Sequence of chain 1.A:
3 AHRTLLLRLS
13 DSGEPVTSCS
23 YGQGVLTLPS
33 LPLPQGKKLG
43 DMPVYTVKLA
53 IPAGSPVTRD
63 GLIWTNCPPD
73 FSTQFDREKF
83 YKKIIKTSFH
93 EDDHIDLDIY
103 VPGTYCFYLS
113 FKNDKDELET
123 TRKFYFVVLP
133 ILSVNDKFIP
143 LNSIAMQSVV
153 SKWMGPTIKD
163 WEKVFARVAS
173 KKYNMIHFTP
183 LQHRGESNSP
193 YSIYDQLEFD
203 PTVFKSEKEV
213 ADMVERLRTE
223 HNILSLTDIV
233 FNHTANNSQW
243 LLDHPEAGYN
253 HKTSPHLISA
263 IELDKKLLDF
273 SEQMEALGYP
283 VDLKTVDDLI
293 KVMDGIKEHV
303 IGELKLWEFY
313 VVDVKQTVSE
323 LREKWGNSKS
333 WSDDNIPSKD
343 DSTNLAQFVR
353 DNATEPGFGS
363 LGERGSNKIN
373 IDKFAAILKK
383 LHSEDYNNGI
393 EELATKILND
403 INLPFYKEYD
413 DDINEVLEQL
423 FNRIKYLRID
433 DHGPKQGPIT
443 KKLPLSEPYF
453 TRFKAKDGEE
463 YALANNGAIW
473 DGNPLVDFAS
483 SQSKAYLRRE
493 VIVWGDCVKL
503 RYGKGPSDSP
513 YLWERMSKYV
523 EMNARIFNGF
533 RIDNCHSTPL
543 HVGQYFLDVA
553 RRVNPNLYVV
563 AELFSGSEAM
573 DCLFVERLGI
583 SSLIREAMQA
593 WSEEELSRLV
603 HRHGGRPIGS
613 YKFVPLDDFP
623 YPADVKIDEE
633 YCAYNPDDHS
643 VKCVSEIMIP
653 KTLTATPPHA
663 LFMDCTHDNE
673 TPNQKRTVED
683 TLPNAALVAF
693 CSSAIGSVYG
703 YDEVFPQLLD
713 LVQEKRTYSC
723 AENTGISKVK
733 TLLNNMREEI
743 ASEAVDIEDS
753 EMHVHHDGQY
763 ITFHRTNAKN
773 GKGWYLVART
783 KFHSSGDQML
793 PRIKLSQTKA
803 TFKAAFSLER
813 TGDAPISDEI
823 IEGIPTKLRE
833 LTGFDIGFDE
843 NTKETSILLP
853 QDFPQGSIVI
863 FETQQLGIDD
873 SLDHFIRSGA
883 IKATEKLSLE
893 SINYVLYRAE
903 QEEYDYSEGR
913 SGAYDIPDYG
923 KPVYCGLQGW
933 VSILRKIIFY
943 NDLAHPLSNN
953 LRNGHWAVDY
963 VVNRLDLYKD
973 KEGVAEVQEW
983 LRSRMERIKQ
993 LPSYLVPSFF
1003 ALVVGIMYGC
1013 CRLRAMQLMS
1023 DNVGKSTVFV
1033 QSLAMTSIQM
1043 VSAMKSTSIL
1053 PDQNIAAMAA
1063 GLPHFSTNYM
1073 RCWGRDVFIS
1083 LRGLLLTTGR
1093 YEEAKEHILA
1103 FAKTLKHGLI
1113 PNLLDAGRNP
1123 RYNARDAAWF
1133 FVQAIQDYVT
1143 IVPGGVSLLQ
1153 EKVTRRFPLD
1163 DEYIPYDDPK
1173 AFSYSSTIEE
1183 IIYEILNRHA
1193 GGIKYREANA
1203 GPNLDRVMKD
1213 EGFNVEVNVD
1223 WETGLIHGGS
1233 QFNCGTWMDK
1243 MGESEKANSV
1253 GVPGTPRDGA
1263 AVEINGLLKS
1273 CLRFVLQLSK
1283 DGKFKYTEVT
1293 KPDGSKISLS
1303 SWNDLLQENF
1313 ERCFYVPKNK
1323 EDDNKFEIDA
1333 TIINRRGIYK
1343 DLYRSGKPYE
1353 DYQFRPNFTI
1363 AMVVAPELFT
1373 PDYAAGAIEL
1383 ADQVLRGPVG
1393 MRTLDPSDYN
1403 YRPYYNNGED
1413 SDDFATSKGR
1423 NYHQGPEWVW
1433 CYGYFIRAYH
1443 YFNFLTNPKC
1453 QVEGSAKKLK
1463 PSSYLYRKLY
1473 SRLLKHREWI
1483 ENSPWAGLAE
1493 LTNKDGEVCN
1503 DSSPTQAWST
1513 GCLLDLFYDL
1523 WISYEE

Binding-site contacts:
Ligand atom C6 contacts residue SER1399 of chain 1.A at 4.0 Å.
Ligand atom O3 contacts residue ASN1336 of chain 1.A at 3.8 Å.
Ligand atom C2 contacts residue TYR1401 of chain 1.A at 4.0 Å (hydrophobic).
Ligand atom C3 contacts residue ASP1400 of chain 1.A at 3.7 Å.
Ligand atom C4 contacts residue TYR1351 of chain 1.A at 4.5 Å (hydrophobic).
Ligand atom O3 contacts residue ASP1400 of chain 1.A at 2.7 Å (salt-bridge).
Ligand atom C4 contacts residue ASN1336 of chain 1.A at 3.9 Å.
Ligand atom O5 contacts residue ILE1335 of chain 1.A at 4.4 Å.
Ligand atom O4 contacts residue ASN1336 of chain 1.A at 3.6 Å (h-bond).
Ligand atom C2 contacts residue ILE1335 of chain 1.A at 4.4 Å (hydrophobic).
Ligand atom O2 contacts residue TYR1401 of chain 1.A at 3.2 Å (h-bond).
Ligand atom O3 contacts residue ASN1402 of chain 1.A at 4.1 Å.
Ligand atom C3 contacts residue ILE1335 of chain 1.A at 3.8 Å (hydrophobic).
Ligand atom O2 contacts residue ASN1336 of chain 1.A at 4.4 Å.
Ligand atom O4 contacts residue TYR1351 of chain 1.A at 3.2 Å.
Ligand atom O2 contacts residue ASP1400 of chain 1.A at 3.4 Å.
Ligand atom O3 contacts residue TYR1401 of chain 1.A at 3.2 Å (h-bond).
Ligand atom O2 contacts residue SER1399 of chain 1.A at 3.5 Å (h-bond).
Ligand atom O6 contacts residue THR1333 of chain 1.A at 4.4 Å.
Ligand atom O3 contacts residue ILE1335 of chain 1.A at 2.4 Å (h-bond).
Ligand atom O2 contacts residue ILE1335 of chain 1.A at 4.3 Å.
Ligand atom C3 contacts residue TYR1401 of chain 1.A at 4.1 Å (hydrophobic).

The protein below binds the small molecule below.
Small molecule (SMILES): OC[C@H]1O[C@H](O[C@H]2[C@H](O)[C@@H](O)[C@@H](O)O[C@@H]2CO)[C@H](O)[C@@H](O)[C@@H]1O